Binding-site contacts:
Ligand atom C contacts residue TYR72 of chain 1.B at 4.1 Å (hydrophobic).
Ligand atom C1 contacts residue PHE93 of chain 1.B at 4.1 Å (hydrophobic).
Ligand atom C1 contacts residue TYR72 of chain 1.B at 3.5 Å (hydrophobic).
Ligand atom O contacts residue THR11 of chain 1.B at 3.5 Å (h-bond).
Ligand atom C7 contacts residue TYR72 of chain 1.B at 3.6 Å (hydrophobic).
Ligand atom C8 contacts residue GLN74 of chain 1.B at 4.2 Å.
Ligand atom C5 contacts residue ILE96 of chain 1.B at 3.5 Å (hydrophobic).
Ligand atom C5 contacts residue PHE100 of chain 1.B at 4.1 Å (hydrophobic).
Ligand atom C contacts residue ILE96 of chain 1.B at 3.5 Å (hydrophobic).
Ligand atom O contacts residue TYR72 of chain 1.B at 3.8 Å.
Ligand atom C3 contacts residue ILE96 of chain 1.B at 4.0 Å (hydrophobic).
Ligand atom C7 contacts residue LYS92 of chain 1.B at 3.5 Å.
Ligand atom O2 contacts residue TYR72 of chain 1.B at 4.3 Å.
Ligand atom C9 contacts residue LYS92 of chain 1.B at 3.9 Å.
Ligand atom C1 contacts residue ILE96 of chain 1.B at 3.8 Å (hydrophobic).
Ligand atom C3 contacts residue THR11 of chain 1.B at 3.9 Å.
Ligand atom C2 contacts residue ILE96 of chain 1.B at 3.8 Å (hydrophobic).
Ligand atom C contacts residue PRO9 of chain 1.B at 3.5 Å (hydrophobic).
Ligand atom C9 contacts residue TYR72 of chain 1.B at 4.1 Å (hydrophobic).
Ligand atom C3 contacts residue TYR72 of chain 1.B at 3.4 Å (hydrophobic).
Ligand atom C5 contacts residue THR11 of chain 1.B at 4.2 Å.
Ligand atom C8 contacts residue TYR72 of chain 1.B at 3.9 Å (hydrophobic).
Ligand atom C2 contacts residue TYR72 of chain 1.B at 3.4 Å (hydrophobic).
Ligand atom C5 contacts residue PHE10 of chain 1.B at 4.3 Å (hydrophobic).
Ligand atom N contacts residue THR11 of chain 1.B at 2.8 Å (h-bond).
Ligand atom C7 contacts residue GLU87 of chain 1.B at 3.8 Å.
Ligand atom C4 contacts residue TYR72 of chain 1.B at 4.0 Å (hydrophobic).
Ligand atom C1 contacts residue PRO9 of chain 1.B at 3.7 Å (hydrophobic).
Ligand atom C6 contacts residue TYR72 of chain 1.B at 3.4 Å (hydrophobic).
Ligand atom O1 contacts residue GLN74 of chain 1.B at 4.3 Å.
Ligand atom O contacts residue GLN74 of chain 1.B at 3.1 Å (h-bond).
Ligand atom O2 contacts residue LYS92 of chain 1.B at 3.1 Å (salt-bridge).
Ligand atom C6 contacts residue THR11 of chain 1.B at 3.8 Å.
Ligand atom C5 contacts residue PRO9 of chain 1.B at 4.4 Å (hydrophobic).
Ligand atom C6 contacts residue GLN74 of chain 1.B at 4.5 Å.
Ligand atom C4 contacts residue ILE96 of chain 1.B at 4.2 Å (hydrophobic).
Ligand atom N contacts residue TYR72 of chain 1.B at 3.6 Å.
Ligand atom C4 contacts residue THR11 of chain 1.B at 3.3 Å.
Ligand atom C8 contacts residue LYS92 of chain 1.B at 3.9 Å.
Ligand atom N contacts residue GLN74 of chain 1.B at 3.3 Å (h-bond).

The small molecule below binds the protein below.
Small molecule (SMILES): O=C(O)c1cc(-c2ccccc2)no1

Sequence of chain 1.B:
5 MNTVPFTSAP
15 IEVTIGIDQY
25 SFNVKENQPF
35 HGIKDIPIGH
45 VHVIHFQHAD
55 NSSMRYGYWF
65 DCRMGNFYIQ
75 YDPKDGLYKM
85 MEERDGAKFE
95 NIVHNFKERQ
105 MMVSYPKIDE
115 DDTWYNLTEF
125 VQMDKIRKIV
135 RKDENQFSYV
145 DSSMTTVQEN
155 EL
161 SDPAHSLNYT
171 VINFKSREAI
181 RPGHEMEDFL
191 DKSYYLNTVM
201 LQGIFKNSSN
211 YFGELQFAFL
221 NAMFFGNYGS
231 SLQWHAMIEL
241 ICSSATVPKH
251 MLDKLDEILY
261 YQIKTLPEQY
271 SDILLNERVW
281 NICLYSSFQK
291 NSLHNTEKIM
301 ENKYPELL